Sequence of chain 55.B:
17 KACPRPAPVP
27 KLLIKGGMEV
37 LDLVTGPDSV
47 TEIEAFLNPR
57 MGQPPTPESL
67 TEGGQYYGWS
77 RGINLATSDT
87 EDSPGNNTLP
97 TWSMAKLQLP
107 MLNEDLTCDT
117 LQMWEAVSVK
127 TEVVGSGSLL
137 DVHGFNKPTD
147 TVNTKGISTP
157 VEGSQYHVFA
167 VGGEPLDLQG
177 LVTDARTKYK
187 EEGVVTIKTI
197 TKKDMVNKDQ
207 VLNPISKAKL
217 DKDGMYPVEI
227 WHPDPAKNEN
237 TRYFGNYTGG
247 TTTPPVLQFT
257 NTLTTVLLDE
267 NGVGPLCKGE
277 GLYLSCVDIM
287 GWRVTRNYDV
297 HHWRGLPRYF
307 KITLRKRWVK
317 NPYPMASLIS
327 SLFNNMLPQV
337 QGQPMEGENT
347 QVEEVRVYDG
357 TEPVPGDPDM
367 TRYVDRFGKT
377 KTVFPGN

A small-molecule ligand and the protein it binds are described below.
Small molecule (SMILES): CC(=O)N[C@H]1[C@H]([C@H](O)[C@H](O)CO)O[C@@](O[C@H]2[C@@H](O)[C@@H](CO)O[C@@H](O[C@H]3[C@H](O)[C@@H](O)[C@H](O)O[C@@H]3CO)[C@@H]2O)(C(=O)O)C[C@@H]1O

Sequence of chain 55.A:
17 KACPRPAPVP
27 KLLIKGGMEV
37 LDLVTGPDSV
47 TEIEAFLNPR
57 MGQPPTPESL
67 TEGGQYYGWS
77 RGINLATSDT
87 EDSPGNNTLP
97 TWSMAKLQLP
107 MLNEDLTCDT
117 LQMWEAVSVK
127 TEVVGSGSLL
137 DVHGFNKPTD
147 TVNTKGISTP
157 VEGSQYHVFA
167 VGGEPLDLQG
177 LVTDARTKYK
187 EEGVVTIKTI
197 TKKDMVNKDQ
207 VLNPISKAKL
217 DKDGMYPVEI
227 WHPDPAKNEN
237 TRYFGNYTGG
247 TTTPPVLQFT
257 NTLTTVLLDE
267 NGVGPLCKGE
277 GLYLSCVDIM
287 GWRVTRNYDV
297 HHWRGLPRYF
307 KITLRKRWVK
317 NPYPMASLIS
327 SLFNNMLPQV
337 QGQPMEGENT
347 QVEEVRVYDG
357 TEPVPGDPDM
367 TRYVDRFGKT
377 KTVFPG

Binding-site contacts:
Ligand atom C3 contacts residue VAL296 of chain 55.A at 3.4 Å (hydrophobic).
Ligand atom C6 contacts residue ASN93 of chain 55.A at 3.1 Å.
Ligand atom C1 contacts residue ARG77 of chain 55.A at 3.5 Å.
Ligand atom C4 contacts residue ARG77 of chain 55.A at 4.3 Å.
Ligand atom C4 contacts residue GLY78 of chain 55.A at 3.6 Å.
Ligand atom C5 contacts residue ASN93 of chain 55.A at 3.6 Å.
Ligand atom O1B contacts residue ARG77 of chain 55.A at 3.0 Å (salt-bridge).
Ligand atom O4 contacts residue GLY78 of chain 55.A at 3.3 Å.
Ligand atom O10 contacts residue ASN293 of chain 55.A at 4.3 Å.
Ligand atom O4 contacts residue ASN80 of chain 55.A at 4.1 Å.
Ligand atom O1A contacts residue GLY78 of chain 55.A at 3.4 Å (h-bond).
Ligand atom C5 contacts residue TYR72 of chain 55.A at 3.7 Å (hydrophobic).
Ligand atom C2 contacts residue GLY78 of chain 55.A at 4.1 Å.
Ligand atom C3 contacts residue GLY78 of chain 55.A at 3.7 Å.
Ligand atom N5 contacts residue TYR72 of chain 55.A at 2.9 Å (h-bond).
Ligand atom C6 contacts residue TYR72 of chain 55.A at 3.9 Å (hydrophobic).
Ligand atom C4 contacts residue VAL296 of chain 55.A at 4.2 Å (hydrophobic).
Ligand atom O1A contacts residue ARG77 of chain 55.A at 3.1 Å.
Ligand atom O3 contacts residue GLY78 of chain 55.A at 3.6 Å.
Ligand atom C1 contacts residue TYR72 of chain 55.A at 4.1 Å (hydrophobic).
Ligand atom O6 contacts residue ASN93 of chain 55.A at 2.9 Å (h-bond).
Ligand atom O1A contacts residue TYR72 of chain 55.A at 3.7 Å.
Ligand atom C10 contacts residue TYR72 of chain 55.A at 3.8 Å (hydrophobic).
Ligand atom C4 contacts residue HIS298 of chain 55.A at 3.6 Å.
Ligand atom O4 contacts residue ILE79 of chain 55.A at 3.7 Å.
Ligand atom C6 contacts residue THR94 of chain 55.A at 3.9 Å.
Ligand atom O4 contacts residue TYR72 of chain 55.A at 4.2 Å.
Ligand atom C11 contacts residue ASP85 of chain 55.B at 3.5 Å.
Ligand atom C3 contacts residue ARG77 of chain 55.A at 3.8 Å.
Ligand atom C4 contacts residue TYR72 of chain 55.A at 3.7 Å (hydrophobic).
Ligand atom O4 contacts residue VAL296 of chain 55.A at 3.7 Å.
Ligand atom O8 contacts residue TYR72 of chain 55.A at 3.9 Å.
Ligand atom C3 contacts residue GLY78 of chain 55.A at 4.2 Å.
Ligand atom O4 contacts residue THR291 of chain 55.A at 3.5 Å.
Ligand atom O4 contacts residue HIS298 of chain 55.A at 2.7 Å (h-bond).
Ligand atom C11 contacts residue TYR72 of chain 55.A at 3.9 Å (hydrophobic).
Ligand atom O8 contacts residue ARG77 of chain 55.A at 3.3 Å (salt-bridge).
Ligand atom C1 contacts residue GLY78 of chain 55.A at 4.2 Å.
Ligand atom O1B contacts residue TYR72 of chain 55.A at 4.1 Å.
Ligand atom C3 contacts residue HIS298 of chain 55.A at 4.1 Å.